This small molecule binds to this protein.
Small molecule (SMILES): CC(=O)N[C@@H]1[C@@H](O)[C@H](O)[C@@H](CO)O[C@H]1O

Sequence of chain 1.B:
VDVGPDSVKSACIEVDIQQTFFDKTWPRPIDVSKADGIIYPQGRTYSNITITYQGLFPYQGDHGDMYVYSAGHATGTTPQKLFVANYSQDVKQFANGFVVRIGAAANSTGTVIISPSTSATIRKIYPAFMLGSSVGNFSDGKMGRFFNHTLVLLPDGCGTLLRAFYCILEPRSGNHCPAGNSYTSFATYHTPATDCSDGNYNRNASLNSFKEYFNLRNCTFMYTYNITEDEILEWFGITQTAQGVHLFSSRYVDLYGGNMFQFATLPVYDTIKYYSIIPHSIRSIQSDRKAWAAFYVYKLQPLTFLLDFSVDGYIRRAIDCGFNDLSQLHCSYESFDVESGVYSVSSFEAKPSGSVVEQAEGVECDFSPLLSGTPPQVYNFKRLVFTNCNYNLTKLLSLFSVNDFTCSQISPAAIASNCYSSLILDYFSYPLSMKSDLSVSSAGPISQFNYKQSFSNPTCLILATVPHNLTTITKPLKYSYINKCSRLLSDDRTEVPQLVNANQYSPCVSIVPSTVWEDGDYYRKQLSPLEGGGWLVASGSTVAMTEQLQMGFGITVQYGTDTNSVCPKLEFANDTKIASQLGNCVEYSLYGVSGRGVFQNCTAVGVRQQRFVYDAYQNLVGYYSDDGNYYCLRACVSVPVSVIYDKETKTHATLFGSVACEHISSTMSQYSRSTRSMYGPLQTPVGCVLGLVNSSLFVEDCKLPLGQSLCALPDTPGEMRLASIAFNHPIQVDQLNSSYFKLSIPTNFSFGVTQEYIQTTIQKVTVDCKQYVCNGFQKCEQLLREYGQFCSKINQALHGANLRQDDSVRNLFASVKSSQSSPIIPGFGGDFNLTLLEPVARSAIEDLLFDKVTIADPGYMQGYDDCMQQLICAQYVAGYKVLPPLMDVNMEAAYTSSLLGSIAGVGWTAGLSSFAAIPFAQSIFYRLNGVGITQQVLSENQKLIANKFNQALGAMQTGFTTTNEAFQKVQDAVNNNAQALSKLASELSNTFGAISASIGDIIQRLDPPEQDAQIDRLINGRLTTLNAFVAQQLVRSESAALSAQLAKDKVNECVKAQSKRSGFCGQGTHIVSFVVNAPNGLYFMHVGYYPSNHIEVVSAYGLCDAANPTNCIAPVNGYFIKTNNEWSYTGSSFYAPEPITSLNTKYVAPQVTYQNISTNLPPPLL

Binding-site contacts:
Ligand atom C8 contacts residue LEU710 of chain 1.B at 4.2 Å (hydrophobic).
Ligand atom O5 contacts residue ASN722 of chain 1.B at 2.4 Å (h-bond).
Ligand atom C3 contacts residue ASN722 of chain 1.B at 3.8 Å.
Ligand atom C2 contacts residue ASN722 of chain 1.B at 2.5 Å.
Ligand atom N2 contacts residue ASN722 of chain 1.B at 2.8 Å (h-bond).
Ligand atom C1 contacts residue ASN722 of chain 1.B at 1.4 Å.
Ligand atom C8 contacts residue ASN722 of chain 1.B at 4.4 Å.
Ligand atom C8 contacts residue GLN711 of chain 1.B at 3.3 Å.
Ligand atom C4 contacts residue ASN722 of chain 1.B at 4.2 Å.
Ligand atom C5 contacts residue ASN722 of chain 1.B at 3.7 Å.
Ligand atom O7 contacts residue ASN722 of chain 1.B at 3.4 Å (h-bond).
Ligand atom C7 contacts residue ASN722 of chain 1.B at 3.3 Å.